Binding-site contacts:
Ligand atom C12 contacts residue GLY134 of chain 1.A at 3.2 Å.
Ligand atom C1 contacts residue MET103 of chain 1.A at 3.6 Å (hydrophobic).
Ligand atom C8 contacts residue PHE62 of chain 1.A at 3.9 Å (hydrophobic).
Ligand atom C13 contacts residue PHE59 of chain 1.A at 3.7 Å (hydrophobic).
Ligand atom C13 contacts residue MET232 of chain 1.A at 3.8 Å (hydrophobic).
Ligand atom C2 contacts residue LEU120 of chain 1.A at 3.8 Å (hydrophobic).
Ligand atom O4 contacts residue ARG72 of chain 1.A at 3.4 Å (salt-bridge).
Ligand atom C17 contacts residue MET103 of chain 1.A at 3.4 Å (hydrophobic).
Ligand atom O4 contacts residue ASN121 of chain 1.A at 3.9 Å.
Ligand atom C18 contacts residue ARG106 of chain 1.A at 3.8 Å.
Ligand atom N contacts residue MET103 of chain 1.A at 3.6 Å.
Ligand atom C15 contacts residue PHE245 of chain 1.A at 3.9 Å (hydrophobic).
Ligand atom C11 contacts residue PHE62 of chain 1.A at 3.8 Å (hydrophobic).
Ligand atom C16 contacts residue LEU120 of chain 1.A at 3.8 Å (hydrophobic).
Ligand atom O2 contacts residue ALA69 of chain 1.A at 3.9 Å.
Ligand atom C5 contacts residue MET103 of chain 1.A at 3.8 Å (hydrophobic).
Ligand atom C2 contacts residue MET103 of chain 1.A at 3.9 Å (hydrophobic).
Ligand atom C9 contacts residue PHE62 of chain 1.A at 3.8 Å (hydrophobic).
Ligand atom C6 contacts residue MET100 of chain 1.A at 3.9 Å (hydrophobic).
Ligand atom O2 contacts residue ASN121 of chain 1.A at 2.9 Å (h-bond).
Ligand atom O2 contacts residue ARG72 of chain 1.A at 3.8 Å.
Ligand atom C17 contacts residue ALA107 of chain 1.A at 3.5 Å (hydrophobic).
Ligand atom O contacts residue LEU136 of chain 1.A at 3.6 Å.
Ligand atom N1 contacts residue ALA107 of chain 1.A at 3.9 Å.
Ligand atom C12 contacts residue PHE62 of chain 1.A at 3.8 Å (hydrophobic).
Ligand atom C contacts residue HIS225 of chain 1.A at 3.8 Å.
Ligand atom C9 contacts residue ILE66 of chain 1.A at 3.8 Å (hydrophobic).
Ligand atom O1 contacts residue LEU120 of chain 1.A at 4.0 Å.
Ligand atom O4 contacts residue ARG106 of chain 1.A at 3.9 Å.
Ligand atom O2 contacts residue LEU120 of chain 1.A at 3.5 Å.
Ligand atom C17 contacts residue ARG106 of chain 1.A at 3.8 Å.
Ligand atom O3 contacts residue ALA69 of chain 1.A at 3.9 Å.
Ligand atom N1 contacts residue MET103 of chain 1.A at 3.0 Å (h-bond).
Ligand atom O1 contacts residue ILE65 of chain 1.A at 3.5 Å.
Ligand atom O3 contacts residue ARG72 of chain 1.A at 2.9 Å (salt-bridge).
Ligand atom C contacts residue SER104 of chain 1.A at 3.5 Å.
Ligand atom C16 contacts residue ASN121 of chain 1.A at 3.9 Å.
Ligand atom O1 contacts residue ALA69 of chain 1.A at 3.9 Å.
Ligand atom C8 contacts residue ILE66 of chain 1.A at 3.7 Å (hydrophobic).
Ligand atom C18 contacts residue ARG72 of chain 1.A at 3.4 Å.

The small molecule below binds the protein below.
Small molecule (SMILES): Cc1nc(C(=O)NCC(=O)O)c(O)c2ccc(Oc3ccccc3)cc12

Sequence of chain 1.A:
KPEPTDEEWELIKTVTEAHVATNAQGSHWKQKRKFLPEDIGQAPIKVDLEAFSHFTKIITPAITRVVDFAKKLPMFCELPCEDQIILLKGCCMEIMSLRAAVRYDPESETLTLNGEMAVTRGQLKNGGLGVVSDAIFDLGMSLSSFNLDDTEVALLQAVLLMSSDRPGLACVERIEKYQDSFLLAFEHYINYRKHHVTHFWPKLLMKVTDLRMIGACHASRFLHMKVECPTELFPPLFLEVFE